Binding-site contacts:
Ligand atom C7 contacts residue SER17 of chain 1.B at 4.2 Å.
Ligand atom O7 contacts residue ASN58 of chain 1.A at 3.7 Å.
Ligand atom C5 contacts residue ASN58 of chain 1.A at 3.7 Å.
Ligand atom C3 contacts residue ASN58 of chain 1.A at 3.8 Å.
Ligand atom C2 contacts residue ASN58 of chain 1.A at 2.5 Å.
Ligand atom C8 contacts residue SER17 of chain 1.B at 3.6 Å.
Ligand atom N2 contacts residue ASN58 of chain 1.A at 2.5 Å (h-bond).
Ligand atom O5 contacts residue ASN58 of chain 1.A at 2.5 Å (h-bond).
Ligand atom O7 contacts residue SER17 of chain 1.B at 4.3 Å.
Ligand atom C4 contacts residue ASN58 of chain 1.A at 4.3 Å.
Ligand atom C8 contacts residue ASN58 of chain 1.A at 3.9 Å.
Ligand atom C7 contacts residue ASN58 of chain 1.A at 3.1 Å.
Ligand atom C1 contacts residue ASN58 of chain 1.A at 1.4 Å.
Ligand atom C8 contacts residue GLU57 of chain 1.A at 4.3 Å.

A small-molecule ligand and the protein it binds are described below.
Small molecule (SMILES): CC(=O)N[C@@H]1[C@@H](O)[C@H](O)[C@@H](CO)O[C@H]1O

Sequence of chain 1.A:
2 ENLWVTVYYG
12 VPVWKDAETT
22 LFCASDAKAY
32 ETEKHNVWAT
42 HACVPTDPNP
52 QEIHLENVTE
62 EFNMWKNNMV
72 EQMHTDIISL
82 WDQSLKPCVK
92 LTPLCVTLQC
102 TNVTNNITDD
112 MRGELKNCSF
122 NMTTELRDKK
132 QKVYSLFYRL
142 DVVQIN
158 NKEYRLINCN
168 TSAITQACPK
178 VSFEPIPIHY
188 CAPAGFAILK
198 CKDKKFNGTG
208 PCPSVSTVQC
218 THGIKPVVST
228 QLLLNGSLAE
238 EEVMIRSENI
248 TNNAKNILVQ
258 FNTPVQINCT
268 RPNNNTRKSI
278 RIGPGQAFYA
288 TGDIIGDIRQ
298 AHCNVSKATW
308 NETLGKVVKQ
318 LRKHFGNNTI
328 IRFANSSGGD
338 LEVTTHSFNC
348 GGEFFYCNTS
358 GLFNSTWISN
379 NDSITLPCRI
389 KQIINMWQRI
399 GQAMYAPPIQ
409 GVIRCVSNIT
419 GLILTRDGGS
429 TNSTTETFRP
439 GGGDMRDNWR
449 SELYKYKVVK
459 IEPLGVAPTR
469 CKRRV

Sequence of chain 1.B:
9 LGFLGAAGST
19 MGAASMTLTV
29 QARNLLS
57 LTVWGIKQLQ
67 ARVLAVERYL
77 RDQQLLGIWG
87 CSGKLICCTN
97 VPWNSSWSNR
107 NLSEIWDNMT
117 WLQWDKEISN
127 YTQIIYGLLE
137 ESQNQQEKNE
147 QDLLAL